Sequence of chain 1.F:
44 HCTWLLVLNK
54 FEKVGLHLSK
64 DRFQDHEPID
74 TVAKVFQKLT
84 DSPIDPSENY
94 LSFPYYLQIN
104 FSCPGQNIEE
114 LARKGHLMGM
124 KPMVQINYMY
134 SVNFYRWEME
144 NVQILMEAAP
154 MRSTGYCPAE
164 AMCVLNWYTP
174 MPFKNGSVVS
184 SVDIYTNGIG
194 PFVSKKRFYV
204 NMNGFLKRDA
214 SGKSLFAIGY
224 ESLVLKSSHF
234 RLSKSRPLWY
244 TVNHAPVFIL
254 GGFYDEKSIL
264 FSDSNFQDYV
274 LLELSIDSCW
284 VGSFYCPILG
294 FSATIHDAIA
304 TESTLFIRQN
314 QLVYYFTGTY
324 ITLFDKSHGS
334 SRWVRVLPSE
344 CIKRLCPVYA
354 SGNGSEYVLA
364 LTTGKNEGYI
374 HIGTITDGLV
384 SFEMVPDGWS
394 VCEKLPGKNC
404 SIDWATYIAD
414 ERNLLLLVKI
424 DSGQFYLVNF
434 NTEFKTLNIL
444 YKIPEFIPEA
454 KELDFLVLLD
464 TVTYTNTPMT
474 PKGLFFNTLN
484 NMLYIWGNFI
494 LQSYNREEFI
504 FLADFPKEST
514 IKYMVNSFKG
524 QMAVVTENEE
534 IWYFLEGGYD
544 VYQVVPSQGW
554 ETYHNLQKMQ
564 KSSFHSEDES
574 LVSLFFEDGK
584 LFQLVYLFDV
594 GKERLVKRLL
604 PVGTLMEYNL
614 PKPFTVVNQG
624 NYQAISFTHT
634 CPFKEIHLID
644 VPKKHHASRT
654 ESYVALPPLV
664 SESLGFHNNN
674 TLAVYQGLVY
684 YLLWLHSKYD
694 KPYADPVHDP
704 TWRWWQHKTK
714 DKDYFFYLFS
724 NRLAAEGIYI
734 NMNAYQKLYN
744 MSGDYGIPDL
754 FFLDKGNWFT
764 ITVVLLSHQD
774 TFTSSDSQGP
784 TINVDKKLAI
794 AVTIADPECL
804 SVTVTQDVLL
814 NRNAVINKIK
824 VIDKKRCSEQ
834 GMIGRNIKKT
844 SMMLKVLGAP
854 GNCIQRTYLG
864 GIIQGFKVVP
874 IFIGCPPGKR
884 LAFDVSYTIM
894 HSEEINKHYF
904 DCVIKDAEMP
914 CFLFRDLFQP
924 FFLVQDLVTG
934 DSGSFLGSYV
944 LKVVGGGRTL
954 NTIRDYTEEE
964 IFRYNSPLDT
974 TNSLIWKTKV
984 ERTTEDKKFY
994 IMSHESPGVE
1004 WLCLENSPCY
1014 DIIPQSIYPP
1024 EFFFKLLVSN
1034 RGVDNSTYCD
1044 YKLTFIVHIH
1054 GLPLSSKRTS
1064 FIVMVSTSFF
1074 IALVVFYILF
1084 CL

Binding-site contacts:
Ligand atom C7 contacts residue ILE111 of chain 1.F at 4.1 Å (hydrophobic).
Ligand atom C6 contacts residue VAL50 of chain 1.F at 3.8 Å (hydrophobic).
Ligand atom O3 contacts residue LEU61 of chain 1.F at 4.5 Å.
Ligand atom C5 contacts residue ASN103 of chain 1.F at 3.5 Å.
Ligand atom C6 contacts residue LEU48 of chain 1.F at 4.0 Å (hydrophobic).
Ligand atom C6 contacts residue ASN103 of chain 1.F at 4.4 Å.
Ligand atom C7 contacts residue ASN169 of chain 1.F at 4.5 Å.
Ligand atom C1 contacts residue ASN103 of chain 1.F at 1.6 Å.
Ligand atom C3 contacts residue ILE111 of chain 1.F at 4.4 Å (hydrophobic).
Ligand atom C5 contacts residue LEU48 of chain 1.F at 3.9 Å (hydrophobic).
Ligand atom C7 contacts residue ASN103 of chain 1.F at 3.8 Å.
Ligand atom O6 contacts residue ASN103 of chain 1.F at 4.1 Å.
Ligand atom C4 contacts residue ASN103 of chain 1.F at 4.3 Å.
Ligand atom N2 contacts residue ASN103 of chain 1.F at 3.4 Å (h-bond).
Ligand atom O5 contacts residue ASN103 of chain 1.F at 2.1 Å (h-bond).
Ligand atom O7 contacts residue LEU61 of chain 1.F at 3.9 Å.
Ligand atom O6 contacts residue LEU48 of chain 1.F at 4.2 Å.
Ligand atom C8 contacts residue VAL167 of chain 1.F at 4.0 Å (hydrophobic).
Ligand atom O5 contacts residue LEU48 of chain 1.F at 4.3 Å.
Ligand atom O7 contacts residue ASN103 of chain 1.F at 3.7 Å.
Ligand atom C8 contacts residue GLU112 of chain 1.F at 3.3 Å.
Ligand atom O6 contacts residue VAL50 of chain 1.F at 3.1 Å.
Ligand atom N2 contacts residue ILE111 of chain 1.F at 3.8 Å.
Ligand atom C7 contacts residue VAL167 of chain 1.F at 4.0 Å (hydrophobic).
Ligand atom O7 contacts residue ASN169 of chain 1.F at 3.5 Å (h-bond).
Ligand atom O7 contacts residue VAL167 of chain 1.F at 3.4 Å.
Ligand atom C1 contacts residue ILE111 of chain 1.F at 3.9 Å (hydrophobic).
Ligand atom C8 contacts residue ILE111 of chain 1.F at 4.0 Å (hydrophobic).
Ligand atom C2 contacts residue ASN103 of chain 1.F at 2.8 Å.
Ligand atom C3 contacts residue ASN103 of chain 1.F at 4.0 Å.
Ligand atom C2 contacts residue ILE111 of chain 1.F at 4.4 Å (hydrophobic).

The protein below binds the small molecule below.
Small molecule (SMILES): CC(=O)N[C@H]1[C@H](O[C@H]2[C@H](O)[C@@H](NC(C)=O)CO[C@@H]2CO)O[C@H](CO)[C@@H](O[C@@H]2O[C@H](CO)[C@@H](O)[C@H](O)[C@@H]2O)[C@@H]1O